Sequence of chain 1.C:
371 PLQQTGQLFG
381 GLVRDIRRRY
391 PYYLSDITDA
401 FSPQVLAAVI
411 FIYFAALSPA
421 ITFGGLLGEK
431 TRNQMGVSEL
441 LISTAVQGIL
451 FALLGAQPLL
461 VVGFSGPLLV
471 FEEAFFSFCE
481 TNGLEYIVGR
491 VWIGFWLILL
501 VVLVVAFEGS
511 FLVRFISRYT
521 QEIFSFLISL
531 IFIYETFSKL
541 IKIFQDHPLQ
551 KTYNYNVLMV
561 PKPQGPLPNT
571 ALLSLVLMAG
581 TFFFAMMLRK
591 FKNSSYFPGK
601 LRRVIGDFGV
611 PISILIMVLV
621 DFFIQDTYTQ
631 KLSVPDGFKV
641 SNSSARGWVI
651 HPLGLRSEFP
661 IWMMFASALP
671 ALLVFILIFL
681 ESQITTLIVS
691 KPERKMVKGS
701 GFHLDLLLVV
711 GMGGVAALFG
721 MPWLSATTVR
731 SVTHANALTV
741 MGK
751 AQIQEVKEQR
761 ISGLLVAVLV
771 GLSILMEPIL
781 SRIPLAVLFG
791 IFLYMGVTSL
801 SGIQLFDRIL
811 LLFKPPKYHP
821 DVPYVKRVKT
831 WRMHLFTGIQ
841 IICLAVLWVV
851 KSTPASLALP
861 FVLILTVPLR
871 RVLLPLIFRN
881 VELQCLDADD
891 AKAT

This protein binds this small molecule.
Small molecule (SMILES): CC(=O)N[C@H]1[C@H](O[C@H]2[C@H](O)[C@@H](NC(C)=O)CO[C@@H]2CO[C@@H]2O[C@@H](C)[C@@H](O)[C@@H](O)[C@@H]2O)O[C@H](CO)[C@@H](O[C@@H]2O[C@H](CO)[C@@H](O[C@H]3O[C@H](CO)[C@@H](O)[C@H](O)[C@@H]3O)[C@H](O[C@H]3O[C@H](CO)[C@@H](O)[C@H](O)[C@@H]3O)[C@@H]2O)[C@@H]1O

Binding-site contacts:
Ligand atom O7 contacts residue ASN433 of chain 1.C at 2.7 Å (h-bond).
Ligand atom O3 contacts residue GLN434 of chain 1.C at 3.2 Å (h-bond).
Ligand atom O5 contacts residue ARG432 of chain 1.C at 4.1 Å.
Ligand atom C5 contacts residue ALA645 of chain 1.C at 3.7 Å (hydrophobic).
Ligand atom C1 contacts residue ASN642 of chain 1.C at 1.4 Å.
Ligand atom C7 contacts residue ASN642 of chain 1.C at 3.6 Å.
Ligand atom C5 contacts residue ARG432 of chain 1.C at 3.9 Å.
Ligand atom C4 contacts residue ARG432 of chain 1.C at 4.0 Å.
Ligand atom C2 contacts residue ARG432 of chain 1.C at 4.0 Å.
Ligand atom C5 contacts residue GLN434 of chain 1.C at 4.3 Å.
Ligand atom C2 contacts residue ASN642 of chain 1.C at 2.4 Å.
Ligand atom O5 contacts residue ASN642 of chain 1.C at 2.4 Å (h-bond).
Ligand atom O5 contacts residue ALA645 of chain 1.C at 4.2 Å.
Ligand atom C6 contacts residue ALA645 of chain 1.C at 3.2 Å (hydrophobic).
Ligand atom O5 contacts residue ALA645 of chain 1.C at 4.4 Å.
Ligand atom O5 contacts residue ARG432 of chain 1.C at 4.4 Å.
Ligand atom O7 contacts residue ARG432 of chain 1.C at 3.4 Å (salt-bridge).
Ligand atom O4 contacts residue GLN434 of chain 1.C at 4.5 Å.
Ligand atom C8 contacts residue ASN433 of chain 1.C at 3.4 Å.
Ligand atom N2 contacts residue ARG432 of chain 1.C at 4.2 Å.
Ligand atom C1 contacts residue ARG432 of chain 1.C at 3.8 Å.
Ligand atom C3 contacts residue ARG432 of chain 1.C at 3.7 Å.
Ligand atom C2 contacts residue ARG432 of chain 1.C at 3.8 Å.
Ligand atom N2 contacts residue ASN433 of chain 1.C at 4.4 Å.
Ligand atom O6 contacts residue GLU480 of chain 1.C at 3.7 Å.
Ligand atom O3 contacts residue ARG432 of chain 1.C at 2.8 Å (salt-bridge).
Ligand atom C6 contacts residue ARG656 of chain 1.C at 3.6 Å.
Ligand atom O7 contacts residue ASN642 of chain 1.C at 4.0 Å.
Ligand atom C4 contacts residue GLN434 of chain 1.C at 3.4 Å.
Ligand atom C5 contacts residue ASN642 of chain 1.C at 3.7 Å.
Ligand atom O6 contacts residue ALA645 of chain 1.C at 4.4 Å.
Ligand atom C3 contacts residue GLN434 of chain 1.C at 3.1 Å.
Ligand atom C7 contacts residue ARG432 of chain 1.C at 4.0 Å.
Ligand atom O4 contacts residue ARG432 of chain 1.C at 4.2 Å.
Ligand atom C4 contacts residue ASN642 of chain 1.C at 4.2 Å.
Ligand atom C7 contacts residue ASN433 of chain 1.C at 3.3 Å.
Ligand atom N2 contacts residue ASN642 of chain 1.C at 2.9 Å (h-bond).
Ligand atom O3 contacts residue GLU480 of chain 1.C at 4.4 Å.
Ligand atom O2 contacts residue ARG432 of chain 1.C at 3.1 Å (salt-bridge).
Ligand atom C3 contacts residue ASN642 of chain 1.C at 3.8 Å.